Binding-site contacts:
Ligand atom O5 contacts residue THR108 of chain 1.C at 3.4 Å (h-bond).
Ligand atom O5 contacts residue ASN234 of chain 1.C at 4.3 Å.
Ligand atom C6 contacts residue THR108 of chain 1.C at 4.5 Å.
Ligand atom N2 contacts residue ASN234 of chain 1.C at 3.2 Å (h-bond).
Ligand atom C1 contacts residue ASN234 of chain 1.C at 3.1 Å.
Ligand atom C7 contacts residue ASN234 of chain 1.C at 2.9 Å.
Ligand atom C2 contacts residue ASN234 of chain 1.C at 3.7 Å.
Ligand atom C8 contacts residue ASN234 of chain 1.C at 3.4 Å.
Ligand atom C5 contacts residue THR108 of chain 1.C at 4.3 Å.
Ligand atom C1 contacts residue THR108 of chain 1.C at 3.8 Å.
Ligand atom O7 contacts residue ASN234 of chain 1.C at 3.0 Å (h-bond).

Sequence of chain 1.C:
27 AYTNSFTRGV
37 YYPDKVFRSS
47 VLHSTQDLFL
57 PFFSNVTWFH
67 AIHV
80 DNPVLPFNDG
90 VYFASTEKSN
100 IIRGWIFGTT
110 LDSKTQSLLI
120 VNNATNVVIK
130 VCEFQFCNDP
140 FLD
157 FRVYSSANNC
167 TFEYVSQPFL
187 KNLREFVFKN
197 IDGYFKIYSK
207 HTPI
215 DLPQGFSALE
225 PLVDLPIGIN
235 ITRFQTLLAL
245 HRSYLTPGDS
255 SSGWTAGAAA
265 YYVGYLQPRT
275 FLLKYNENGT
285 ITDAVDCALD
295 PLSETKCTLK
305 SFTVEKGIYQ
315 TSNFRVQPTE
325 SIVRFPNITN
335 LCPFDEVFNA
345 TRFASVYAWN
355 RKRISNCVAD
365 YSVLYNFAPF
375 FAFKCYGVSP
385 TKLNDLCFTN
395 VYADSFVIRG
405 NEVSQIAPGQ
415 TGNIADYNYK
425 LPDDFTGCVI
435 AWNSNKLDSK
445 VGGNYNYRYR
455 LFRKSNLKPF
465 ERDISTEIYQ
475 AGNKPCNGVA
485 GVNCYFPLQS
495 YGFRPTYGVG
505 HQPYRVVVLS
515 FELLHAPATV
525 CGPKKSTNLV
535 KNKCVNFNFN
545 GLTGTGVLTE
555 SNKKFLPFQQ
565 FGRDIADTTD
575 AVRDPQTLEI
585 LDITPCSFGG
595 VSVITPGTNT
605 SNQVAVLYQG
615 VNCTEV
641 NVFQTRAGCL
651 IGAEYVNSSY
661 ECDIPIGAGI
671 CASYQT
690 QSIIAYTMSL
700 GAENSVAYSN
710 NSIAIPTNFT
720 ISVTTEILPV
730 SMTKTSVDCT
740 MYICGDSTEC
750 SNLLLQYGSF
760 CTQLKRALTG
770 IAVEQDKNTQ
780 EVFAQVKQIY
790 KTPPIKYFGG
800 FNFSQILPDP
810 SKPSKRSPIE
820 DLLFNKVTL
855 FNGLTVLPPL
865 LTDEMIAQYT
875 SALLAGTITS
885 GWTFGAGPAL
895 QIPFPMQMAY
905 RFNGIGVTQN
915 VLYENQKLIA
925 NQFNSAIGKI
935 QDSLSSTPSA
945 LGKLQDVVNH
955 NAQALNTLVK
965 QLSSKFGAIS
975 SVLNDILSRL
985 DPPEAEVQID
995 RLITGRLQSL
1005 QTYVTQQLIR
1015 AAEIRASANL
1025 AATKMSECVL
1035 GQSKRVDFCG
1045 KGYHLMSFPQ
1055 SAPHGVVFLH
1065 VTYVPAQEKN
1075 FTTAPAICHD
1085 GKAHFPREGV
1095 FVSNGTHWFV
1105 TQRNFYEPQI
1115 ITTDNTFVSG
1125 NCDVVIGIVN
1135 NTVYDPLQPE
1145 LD

The small molecule below binds the protein below.
Small molecule (SMILES): CC(=O)N[C@@H]1[C@@H](O)[C@H](O)[C@@H](CO)O[C@H]1O